A small-molecule ligand and the protein it binds are described below.
Small molecule (SMILES): Nc1nc2[nH]cnc2c(=O)[nH]1

Sequence of chain 2.A:
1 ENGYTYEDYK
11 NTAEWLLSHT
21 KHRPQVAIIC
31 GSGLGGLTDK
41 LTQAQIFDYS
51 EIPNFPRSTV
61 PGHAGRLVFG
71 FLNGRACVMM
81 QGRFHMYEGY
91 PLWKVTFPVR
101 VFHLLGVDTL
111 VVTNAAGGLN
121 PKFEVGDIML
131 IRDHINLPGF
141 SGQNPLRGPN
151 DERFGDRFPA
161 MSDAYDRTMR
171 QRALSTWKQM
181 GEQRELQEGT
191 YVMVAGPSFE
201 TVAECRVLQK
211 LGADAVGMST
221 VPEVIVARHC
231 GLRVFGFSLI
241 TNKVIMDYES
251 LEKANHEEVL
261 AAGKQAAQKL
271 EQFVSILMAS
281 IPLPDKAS

Binding-site contacts:
Ligand atom C2 contacts residue VAL216 of chain 2.A at 4.0 Å (hydrophobic).
Ligand atom N9 contacts residue ALA115 of chain 2.A at 3.6 Å.
Ligand atom N2 contacts residue GLU200 of chain 2.A at 2.8 Å (salt-bridge).
Ligand atom N7 contacts residue ALA116 of chain 2.A at 3.4 Å.
Ligand atom O6 contacts residue GLU200 of chain 2.A at 3.8 Å.
Ligand atom C8 contacts residue ASN242 of chain 2.A at 3.4 Å.
Ligand atom N3 contacts residue MET218 of chain 2.A at 3.5 Å.
Ligand atom N9 contacts residue ALA116 of chain 2.A at 3.7 Å.
Ligand atom C5 contacts residue GLY117 of chain 2.A at 3.4 Å.
Ligand atom N7 contacts residue GLY117 of chain 2.A at 3.2 Å (h-bond).
Ligand atom O6 contacts residue GLY117 of chain 2.A at 3.6 Å.
Ligand atom N7 contacts residue ASN242 of chain 2.A at 2.5 Å (h-bond).
Ligand atom N3 contacts residue GLY217 of chain 2.A at 3.9 Å.
Ligand atom C5 contacts residue VAL216 of chain 2.A at 4.1 Å (hydrophobic).
Ligand atom C2 contacts residue GLU200 of chain 2.A at 3.1 Å.
Ligand atom C8 contacts residue ALA115 of chain 2.A at 4.0 Å (hydrophobic).
Ligand atom N3 contacts residue SO41 of chain 2.E at 3.8 Å.
Ligand atom N1 contacts residue VAL216 of chain 2.A at 3.7 Å.
Ligand atom C6 contacts residue GLU200 of chain 2.A at 3.5 Å.
Ligand atom C8 contacts residue ALA116 of chain 2.A at 3.4 Å (hydrophobic).
Ligand atom C4 contacts residue VAL216 of chain 2.A at 3.7 Å (hydrophobic).
Ligand atom N2 contacts residue MET218 of chain 2.A at 3.2 Å.
Ligand atom N7 contacts residue THR241 of chain 2.A at 3.4 Å (h-bond).
Ligand atom N9 contacts residue SO41 of chain 2.E at 2.9 Å (h-bond).
Ligand atom C5 contacts residue ALA116 of chain 2.A at 4.0 Å (hydrophobic).
Ligand atom C4 contacts residue SO41 of chain 2.E at 3.7 Å.
Ligand atom C8 contacts residue SO41 of chain 2.E at 4.0 Å.
Ligand atom N9 contacts residue GLY117 of chain 2.A at 4.1 Å.
Ligand atom C4 contacts residue GLY117 of chain 2.A at 3.9 Å.
Ligand atom C8 contacts residue THR241 of chain 2.A at 3.2 Å.
Ligand atom O6 contacts residue ASN242 of chain 2.A at 2.8 Å (h-bond).
Ligand atom N2 contacts residue VAL216 of chain 2.A at 3.9 Å.
Ligand atom C5 contacts residue ASN242 of chain 2.A at 3.7 Å.
Ligand atom C8 contacts residue GLY117 of chain 2.A at 3.6 Å.
Ligand atom N3 contacts residue VAL216 of chain 2.A at 3.7 Å.
Ligand atom N1 contacts residue GLU200 of chain 2.A at 2.5 Å (salt-bridge).
Ligand atom C6 contacts residue GLY117 of chain 2.A at 3.8 Å.
Ligand atom C6 contacts residue ASN242 of chain 2.A at 3.7 Å.
Ligand atom C2 contacts residue MET218 of chain 2.A at 3.6 Å (hydrophobic).
Ligand atom C8 contacts residue VAL259 of chain 2.A at 3.9 Å (hydrophobic).